Sequence of chain 1.A:
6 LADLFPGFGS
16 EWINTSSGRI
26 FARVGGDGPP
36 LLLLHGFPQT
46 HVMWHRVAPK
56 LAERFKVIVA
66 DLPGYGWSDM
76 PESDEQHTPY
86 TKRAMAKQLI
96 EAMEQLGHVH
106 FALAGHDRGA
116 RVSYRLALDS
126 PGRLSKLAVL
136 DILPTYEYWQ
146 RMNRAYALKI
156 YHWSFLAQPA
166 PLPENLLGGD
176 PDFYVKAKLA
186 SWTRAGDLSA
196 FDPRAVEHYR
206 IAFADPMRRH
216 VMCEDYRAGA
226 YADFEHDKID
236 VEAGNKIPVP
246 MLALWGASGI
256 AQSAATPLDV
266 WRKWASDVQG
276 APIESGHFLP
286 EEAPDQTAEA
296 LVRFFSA

Binding-site contacts:
Ligand atom OXT contacts residue ASP112 of chain 1.A at 3.4 Å (salt-bridge).
Ligand atom CH3 contacts residue ILE255 of chain 1.A at 4.0 Å (hydrophobic).
Ligand atom O contacts residue ASP112 of chain 1.A at 3.5 Å (salt-bridge).
Ligand atom O contacts residue ARG116 of chain 1.A at 2.9 Å (salt-bridge).
Ligand atom OXT contacts residue ARG116 of chain 1.A at 2.6 Å (salt-bridge).
Ligand atom F contacts residue TRP158 of chain 1.A at 2.7 Å.
Ligand atom CH3 contacts residue TRP158 of chain 1.A at 3.5 Å (hydrophobic).
Ligand atom O contacts residue ARG113 of chain 1.A at 2.9 Å (salt-bridge).
Ligand atom C contacts residue ARG116 of chain 1.A at 3.3 Å.
Ligand atom OXT contacts residue HIS282 of chain 1.A at 4.3 Å.
Ligand atom OXT contacts residue ASP136 of chain 1.A at 4.2 Å.
Ligand atom F contacts residue ASP112 of chain 1.A at 3.9 Å.
Ligand atom CH3 contacts residue HIS282 of chain 1.A at 4.5 Å.
Ligand atom CH3 contacts residue ASP112 of chain 1.A at 3.1 Å.
Ligand atom OXT contacts residue ILE137 of chain 1.A at 3.5 Å.
Ligand atom CH3 contacts residue HIS157 of chain 1.A at 4.0 Å.
Ligand atom OXT contacts residue TRP158 of chain 1.A at 4.2 Å.
Ligand atom C contacts residue TYR143 of chain 1.A at 4.4 Å (hydrophobic).
Ligand atom O contacts residue TRP158 of chain 1.A at 3.5 Å.
Ligand atom C contacts residue ARG113 of chain 1.A at 4.0 Å.
Ligand atom CH3 contacts residue TYR221 of chain 1.A at 4.2 Å (hydrophobic).
Ligand atom F contacts residue HIS157 of chain 1.A at 2.9 Å.
Ligand atom F contacts residue TYR221 of chain 1.A at 3.1 Å.
Ligand atom C contacts residue ASP112 of chain 1.A at 3.1 Å.
Ligand atom F contacts residue ARG113 of chain 1.A at 4.2 Å.
Ligand atom OXT contacts residue TYR143 of chain 1.A at 4.0 Å.
Ligand atom CH3 contacts residue ARG116 of chain 1.A at 4.5 Å.
Ligand atom O contacts residue TYR221 of chain 1.A at 4.2 Å.
Ligand atom C contacts residue TRP158 of chain 1.A at 3.7 Å (hydrophobic).

The small molecule below binds the protein below.
Small molecule (SMILES): O=C(O)CF